Binding-site contacts:
Ligand atom C8 contacts residue THR260 of chain 1.A at 4.0 Å.
Ligand atom C1 contacts residue LYS313 of chain 1.A at 3.9 Å.
Ligand atom C8 contacts residue ASN259 of chain 1.A at 4.0 Å.
Ligand atom C1 contacts residue ASN259 of chain 1.A at 1.4 Å.
Ligand atom C3 contacts residue ASN259 of chain 1.A at 3.7 Å.
Ligand atom C2 contacts residue ASN259 of chain 1.A at 2.4 Å.
Ligand atom O7 contacts residue ASN259 of chain 1.A at 3.4 Å (h-bond).
Ligand atom O5 contacts residue GLU238 of chain 1.A at 3.6 Å.
Ligand atom O5 contacts residue ASN259 of chain 1.A at 2.4 Å (h-bond).
Ligand atom C1 contacts residue THR260 of chain 1.A at 4.2 Å.
Ligand atom O7 contacts residue GLU237 of chain 1.A at 4.2 Å.
Ligand atom C6 contacts residue LYS313 of chain 1.A at 4.1 Å.
Ligand atom C5 contacts residue LYS313 of chain 1.A at 3.9 Å.
Ligand atom C4 contacts residue ASN259 of chain 1.A at 4.2 Å.
Ligand atom C2 contacts residue THR260 of chain 1.A at 4.5 Å.
Ligand atom C5 contacts residue ASN259 of chain 1.A at 3.7 Å.
Ligand atom N2 contacts residue THR260 of chain 1.A at 3.6 Å.
Ligand atom C7 contacts residue THR260 of chain 1.A at 4.2 Å.
Ligand atom O5 contacts residue LYS313 of chain 1.A at 4.0 Å.
Ligand atom C1 contacts residue GLU238 of chain 1.A at 3.7 Å.
Ligand atom C2 contacts residue GLU238 of chain 1.A at 3.8 Å.
Ligand atom N2 contacts residue ASN259 of chain 1.A at 2.8 Å (h-bond).
Ligand atom C7 contacts residue GLU238 of chain 1.A at 4.5 Å.
Ligand atom O5 contacts residue GLU239 of chain 1.A at 4.3 Å.
Ligand atom O7 contacts residue GLU238 of chain 1.A at 3.6 Å.
Ligand atom C7 contacts residue ASN259 of chain 1.A at 3.3 Å.

Sequence of chain 1.A:
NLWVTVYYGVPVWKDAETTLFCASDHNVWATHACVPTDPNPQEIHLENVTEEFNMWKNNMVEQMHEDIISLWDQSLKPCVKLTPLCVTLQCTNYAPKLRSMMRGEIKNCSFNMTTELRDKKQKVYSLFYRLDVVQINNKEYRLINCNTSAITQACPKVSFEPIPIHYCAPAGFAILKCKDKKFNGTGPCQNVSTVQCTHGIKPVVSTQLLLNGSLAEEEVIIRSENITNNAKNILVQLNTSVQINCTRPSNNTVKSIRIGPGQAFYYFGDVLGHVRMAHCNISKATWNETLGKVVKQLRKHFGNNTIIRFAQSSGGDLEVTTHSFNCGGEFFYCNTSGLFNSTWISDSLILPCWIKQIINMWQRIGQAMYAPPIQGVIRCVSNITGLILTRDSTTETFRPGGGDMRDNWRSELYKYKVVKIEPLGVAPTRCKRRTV

The small molecule below binds the protein below.
Small molecule (SMILES): CC(=O)N[C@@H]1[C@@H](O)[C@H](O)[C@@H](CO)O[C@H]1O